Binding-site contacts:
Ligand atom C8 contacts residue GLN408 of chain 1.C at 3.3 Å.
Ligand atom C3 contacts residue GLY415 of chain 1.C at 3.7 Å.
Ligand atom C3 contacts residue LEU425 of chain 1.C at 3.5 Å (hydrophobic).
Ligand atom C7 contacts residue GLN408 of chain 1.C at 4.0 Å.
Ligand atom C9 contacts residue VAL412 of chain 1.C at 4.3 Å (hydrophobic).
Ligand atom C4B contacts residue ILE440 of chain 1.C at 4.4 Å (hydrophobic).
Ligand atom C2 contacts residue GLY415 of chain 1.C at 3.4 Å.
Ligand atom C1 contacts residue GLY415 of chain 1.C at 4.0 Å.
Ligand atom C9A contacts residue ALA411 of chain 1.C at 3.8 Å (hydrophobic).
Ligand atom C4B contacts residue VAL412 of chain 1.C at 4.2 Å (hydrophobic).
Ligand atom C9 contacts residue ALA411 of chain 1.C at 3.8 Å (hydrophobic).
Ligand atom C5 contacts residue ALA436 of chain 1.C at 3.9 Å (hydrophobic).
Ligand atom C5 contacts residue VAL412 of chain 1.C at 4.1 Å (hydrophobic).
Ligand atom C1 contacts residue ALA411 of chain 1.C at 3.9 Å (hydrophobic).
Ligand atom C5 contacts residue ILE440 of chain 1.C at 3.7 Å (hydrophobic).
Ligand atom C4 contacts residue ILE440 of chain 1.C at 4.1 Å (hydrophobic).
Ligand atom C8 contacts residue VAL412 of chain 1.C at 3.8 Å (hydrophobic).
Ligand atom C3 contacts residue ILE420 of chain 1.C at 3.5 Å (hydrophobic).
Ligand atom C6 contacts residue PHE439 of chain 1.C at 3.8 Å (hydrophobic).
Ligand atom C7 contacts residue PHE439 of chain 1.C at 3.7 Å (hydrophobic).
Ligand atom C7 contacts residue VAL412 of chain 1.C at 3.7 Å (hydrophobic).
Ligand atom C4 contacts residue GLY415 of chain 1.C at 4.4 Å.
Ligand atom C6 contacts residue ALA436 of chain 1.C at 3.8 Å (hydrophobic).
Ligand atom N contacts residue LEU425 of chain 1.C at 3.8 Å.
Ligand atom C6 contacts residue VAL412 of chain 1.C at 3.9 Å (hydrophobic).
Ligand atom C8A contacts residue VAL412 of chain 1.C at 4.1 Å (hydrophobic).
Ligand atom C8A contacts residue GLN408 of chain 1.C at 4.4 Å.
Ligand atom C4 contacts residue LEU425 of chain 1.C at 3.8 Å (hydrophobic).
Ligand atom C4A contacts residue LEU425 of chain 1.C at 4.5 Å (hydrophobic).
Ligand atom C2 contacts residue LEU425 of chain 1.C at 4.0 Å (hydrophobic).
Ligand atom C4 contacts residue ILE420 of chain 1.C at 3.6 Å (hydrophobic).
Ligand atom N contacts residue GLY415 of chain 1.C at 3.5 Å.

Sequence of chain 1.C:
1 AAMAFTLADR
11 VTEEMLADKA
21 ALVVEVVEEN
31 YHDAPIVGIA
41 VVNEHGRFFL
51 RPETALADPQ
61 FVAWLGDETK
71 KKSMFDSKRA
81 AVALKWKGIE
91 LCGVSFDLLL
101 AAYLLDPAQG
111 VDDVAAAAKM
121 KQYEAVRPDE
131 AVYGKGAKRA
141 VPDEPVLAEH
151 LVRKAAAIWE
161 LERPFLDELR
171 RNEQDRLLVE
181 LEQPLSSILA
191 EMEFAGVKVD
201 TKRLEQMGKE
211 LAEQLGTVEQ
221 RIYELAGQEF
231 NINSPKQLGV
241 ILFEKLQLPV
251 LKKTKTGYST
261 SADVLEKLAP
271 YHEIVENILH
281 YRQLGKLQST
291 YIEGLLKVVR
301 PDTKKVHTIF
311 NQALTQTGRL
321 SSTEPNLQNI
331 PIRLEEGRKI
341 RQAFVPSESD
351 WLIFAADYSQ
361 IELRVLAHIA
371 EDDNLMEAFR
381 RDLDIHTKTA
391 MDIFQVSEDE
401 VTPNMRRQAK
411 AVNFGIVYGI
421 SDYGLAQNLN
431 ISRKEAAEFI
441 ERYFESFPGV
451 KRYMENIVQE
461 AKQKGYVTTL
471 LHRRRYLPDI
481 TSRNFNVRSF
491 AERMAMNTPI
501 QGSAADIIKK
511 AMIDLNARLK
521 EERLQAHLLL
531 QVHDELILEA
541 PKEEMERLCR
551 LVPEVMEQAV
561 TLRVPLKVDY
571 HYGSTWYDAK

A protein and the small-molecule ligand that binds it are described below.
Small molecule (SMILES): Nc1ccc2c(c1)Cc1ccccc1-2